The small molecule below binds the protein below.
Small molecule (SMILES): CC(=O)N[C@H]1[C@H](O[C@H]2[C@H](O)[C@@H](NC(C)=O)CO[C@@H]2CO)O[C@H](CO)[C@@H](O[C@@H]2O[C@H](CO[C@H]3O[C@H](CO)[C@@H](O)[C@H](O)[C@@H]3O)[C@@H](O)[C@H](O[C@H]3O[C@H](CO)[C@@H](O)[C@H](O)[C@@H]3O)[C@@H]2O)[C@@H]1O

Sequence of chain 1.A:
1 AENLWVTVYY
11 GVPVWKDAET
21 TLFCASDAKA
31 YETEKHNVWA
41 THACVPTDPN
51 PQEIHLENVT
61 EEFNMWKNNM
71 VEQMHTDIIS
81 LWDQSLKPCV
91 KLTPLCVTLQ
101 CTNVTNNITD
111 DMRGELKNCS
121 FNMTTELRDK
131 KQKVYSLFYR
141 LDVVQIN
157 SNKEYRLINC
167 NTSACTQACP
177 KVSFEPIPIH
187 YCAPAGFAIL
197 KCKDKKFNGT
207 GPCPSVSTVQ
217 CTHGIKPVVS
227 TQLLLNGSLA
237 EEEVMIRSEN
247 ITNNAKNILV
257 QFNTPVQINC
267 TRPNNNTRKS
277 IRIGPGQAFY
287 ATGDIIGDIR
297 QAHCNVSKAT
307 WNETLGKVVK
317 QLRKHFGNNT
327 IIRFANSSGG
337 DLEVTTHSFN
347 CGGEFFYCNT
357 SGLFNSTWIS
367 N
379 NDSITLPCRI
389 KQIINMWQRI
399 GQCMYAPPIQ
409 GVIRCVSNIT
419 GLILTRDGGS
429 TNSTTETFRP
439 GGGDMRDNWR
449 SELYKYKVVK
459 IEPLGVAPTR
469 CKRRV

Binding-site contacts:
Ligand atom O5 contacts residue NAG2 of chain 1.IA at 4.1 Å.
Ligand atom C6 contacts residue NAG1 of chain 1.KA at 3.8 Å.
Ligand atom C5 contacts residue NAG2 of chain 1.IA at 4.5 Å.
Ligand atom C3 contacts residue NAG1 of chain 1.IA at 4.3 Å.
Ligand atom C2 contacts residue NAG1 of chain 1.IA at 4.0 Å.
Ligand atom C7 contacts residue NAG1 of chain 1.KA at 4.4 Å.
Ligand atom C2 contacts residue ASN355 of chain 1.A at 2.4 Å.
Ligand atom O4 contacts residue NAG2 of chain 1.IA at 4.2 Å.
Ligand atom C7 contacts residue NAG1 of chain 1.IA at 3.8 Å.
Ligand atom C4 contacts residue NAG2 of chain 1.IA at 4.1 Å.
Ligand atom C8 contacts residue NAG1 of chain 1.IA at 3.6 Å.
Ligand atom O3 contacts residue NAG1 of chain 1.IA at 4.5 Å.
Ligand atom C6 contacts residue BMA3 of chain 1.IA at 4.5 Å.
Ligand atom C5 contacts residue NAG1 of chain 1.KA at 4.3 Å.
Ligand atom N2 contacts residue NAG1 of chain 1.IA at 3.1 Å (h-bond).
Ligand atom O7 contacts residue NAG1 of chain 1.IA at 3.3 Å (h-bond).
Ligand atom C1 contacts residue ASN355 of chain 1.A at 1.4 Å.
Ligand atom O3 contacts residue NAG2 of chain 1.IA at 3.7 Å.
Ligand atom C1 contacts residue SER357 of chain 1.A at 4.2 Å.
Ligand atom C8 contacts residue NAG1 of chain 1.KA at 3.7 Å.
Ligand atom C5 contacts residue SER357 of chain 1.A at 4.4 Å.
Ligand atom O5 contacts residue ASN355 of chain 1.A at 2.2 Å (h-bond).
Ligand atom O5 contacts residue SER357 of chain 1.A at 4.3 Å.
Ligand atom C5 contacts residue ASN355 of chain 1.A at 3.6 Å.
Ligand atom O7 contacts residue ASN355 of chain 1.A at 4.5 Å.
Ligand atom O4 contacts residue BMA3 of chain 1.IA at 4.4 Å.
Ligand atom C6 contacts residue NAG2 of chain 1.IA at 3.9 Å.
Ligand atom N2 contacts residue ASN355 of chain 1.A at 3.0 Å (h-bond).
Ligand atom C4 contacts residue ASN355 of chain 1.A at 4.1 Å.
Ligand atom O6 contacts residue NAG1 of chain 1.KA at 3.3 Å.
Ligand atom C1 contacts residue NAG1 of chain 1.IA at 4.2 Å.
Ligand atom C3 contacts residue ASN355 of chain 1.A at 3.8 Å.
Ligand atom C7 contacts residue ASN355 of chain 1.A at 4.0 Å.